Sequence of chain 13.W:
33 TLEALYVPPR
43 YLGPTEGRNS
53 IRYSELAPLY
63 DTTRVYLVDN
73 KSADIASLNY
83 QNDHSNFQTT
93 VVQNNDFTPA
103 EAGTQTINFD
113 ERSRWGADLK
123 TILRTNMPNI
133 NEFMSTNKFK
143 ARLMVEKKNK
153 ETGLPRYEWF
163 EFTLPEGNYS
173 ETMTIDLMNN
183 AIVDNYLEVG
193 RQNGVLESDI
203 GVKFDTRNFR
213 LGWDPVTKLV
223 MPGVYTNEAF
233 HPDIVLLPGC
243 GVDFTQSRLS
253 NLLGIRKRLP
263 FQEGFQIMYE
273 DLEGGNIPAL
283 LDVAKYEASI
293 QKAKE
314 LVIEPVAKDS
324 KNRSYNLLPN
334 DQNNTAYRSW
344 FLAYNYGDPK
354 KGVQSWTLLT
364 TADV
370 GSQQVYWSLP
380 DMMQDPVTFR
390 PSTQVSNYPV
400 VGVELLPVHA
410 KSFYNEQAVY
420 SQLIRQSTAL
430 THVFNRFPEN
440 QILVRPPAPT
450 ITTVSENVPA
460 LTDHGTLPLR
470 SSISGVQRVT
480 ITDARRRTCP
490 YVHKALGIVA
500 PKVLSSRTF

The small molecule below binds the protein below.
Small molecule (SMILES): CC(C)[C@H](NC(=O)[C@@H]1CCCN1C(=O)[C@H](CC(N)=O)NC(=O)[C@@H](N)Cc1ccccc1)C(=O)N[C@@H](Cc1ccc(O)cc1)C(=O)N1CCC[C@H]1C(=O)N[C@H](C=O)Cc1ccc(O)cc1

Sequence of chain 49.W:
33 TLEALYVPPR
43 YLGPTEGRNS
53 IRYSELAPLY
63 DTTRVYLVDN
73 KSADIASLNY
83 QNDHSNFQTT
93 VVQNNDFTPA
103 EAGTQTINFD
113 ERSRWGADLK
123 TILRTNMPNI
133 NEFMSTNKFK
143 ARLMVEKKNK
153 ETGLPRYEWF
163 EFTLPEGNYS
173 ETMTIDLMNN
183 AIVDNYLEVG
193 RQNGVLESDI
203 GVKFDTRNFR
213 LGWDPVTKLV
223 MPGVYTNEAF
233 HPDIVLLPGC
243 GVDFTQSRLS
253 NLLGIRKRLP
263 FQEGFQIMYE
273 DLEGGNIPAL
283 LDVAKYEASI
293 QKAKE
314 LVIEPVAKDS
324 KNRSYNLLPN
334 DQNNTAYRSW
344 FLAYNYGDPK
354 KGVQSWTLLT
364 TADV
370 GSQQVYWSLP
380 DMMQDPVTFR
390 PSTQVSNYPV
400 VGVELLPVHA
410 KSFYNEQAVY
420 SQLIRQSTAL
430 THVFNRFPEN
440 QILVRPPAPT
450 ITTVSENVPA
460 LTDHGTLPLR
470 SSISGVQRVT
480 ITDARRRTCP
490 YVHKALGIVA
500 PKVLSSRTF

Binding-site contacts:
Ligand atom CE2 contacts residue MET223 of chain 49.W at 3.5 Å (hydrophobic).
Ligand atom OD1 contacts residue GLU199 of chain 13.W at 3.4 Å (salt-bridge).
Ligand atom CG2 contacts residue TYR188 of chain 13.W at 3.9 Å (hydrophobic).
Ligand atom CB contacts residue LEU189 of chain 13.W at 3.8 Å (hydrophobic).
Ligand atom CD1 contacts residue GLU289 of chain 49.W at 3.0 Å.
Ligand atom C contacts residue ARG193 of chain 13.W at 3.4 Å.
Ligand atom CA contacts residue ARG193 of chain 13.W at 3.8 Å.
Ligand atom O contacts residue ARG193 of chain 13.W at 2.8 Å (salt-bridge).
Ligand atom N contacts residue ARG193 of chain 13.W at 3.8 Å.
Ligand atom OH contacts residue MET223 of chain 49.W at 2.2 Å (h-bond).
Ligand atom ND2 contacts residue TYR188 of chain 13.W at 3.5 Å (h-bond).
Ligand atom CG2 contacts residue LEU189 of chain 13.W at 2.8 Å (hydrophobic).
Ligand atom O contacts residue ARG435 of chain 13.W at 3.5 Å (salt-bridge).
Ligand atom CE1 contacts residue GLU289 of chain 49.W at 3.6 Å.
Ligand atom CD2 contacts residue MET223 of chain 49.W at 3.7 Å (hydrophobic).
Ligand atom CD contacts residue HIS431 of chain 13.W at 3.8 Å.
Ligand atom CE1 contacts residue HIS431 of chain 13.W at 3.0 Å.
Ligand atom CD1 contacts residue ARG193 of chain 13.W at 3.7 Å.
Ligand atom ND2 contacts residue GLU199 of chain 13.W at 2.9 Å (salt-bridge).
Ligand atom CZ contacts residue ARG193 of chain 13.W at 3.1 Å.
Ligand atom CG contacts residue HIS431 of chain 13.W at 3.8 Å.
Ligand atom CE1 contacts residue MET223 of chain 49.W at 3.3 Å (hydrophobic).
Ligand atom OH contacts residue THR430 of chain 13.W at 3.4 Å.
Ligand atom CD1 contacts residue HIS431 of chain 13.W at 3.3 Å.
Ligand atom CG1 contacts residue PHE436 of chain 13.W at 3.4 Å (hydrophobic).
Ligand atom CG contacts residue TYR288 of chain 49.W at 3.4 Å (hydrophobic).
Ligand atom CZ contacts residue MET223 of chain 49.W at 2.9 Å (hydrophobic).
Ligand atom CE1 contacts residue VAL432 of chain 13.W at 3.8 Å (hydrophobic).
Ligand atom CZ contacts residue THR219 of chain 49.W at 3.2 Å.
Ligand atom CZ contacts residue HIS431 of chain 13.W at 3.4 Å.
Ligand atom OH contacts residue LEU283 of chain 49.W at 3.8 Å.
Ligand atom CG1 contacts residue ARG435 of chain 13.W at 3.8 Å.
Ligand atom CE1 contacts residue THR219 of chain 49.W at 3.9 Å.
Ligand atom CB contacts residue GLU289 of chain 49.W at 3.8 Å.
Ligand atom CE1 contacts residue ARG193 of chain 13.W at 3.1 Å.
Ligand atom CE2 contacts residue ARG193 of chain 13.W at 3.8 Å.
Ligand atom CB contacts residue ARG435 of chain 13.W at 3.7 Å.
Ligand atom CG contacts residue GLU289 of chain 49.W at 3.6 Å.
Ligand atom OH contacts residue HIS431 of chain 13.W at 2.9 Å (h-bond).
Ligand atom CG contacts residue GLU199 of chain 13.W at 3.6 Å.